A protein and the small-molecule ligand that binds it are described below.
Small molecule (SMILES): CC(=O)N[C@@H]1[C@@H](O)[C@H](O)[C@@H](CO)O[C@H]1O

Sequence of chain 1.C:
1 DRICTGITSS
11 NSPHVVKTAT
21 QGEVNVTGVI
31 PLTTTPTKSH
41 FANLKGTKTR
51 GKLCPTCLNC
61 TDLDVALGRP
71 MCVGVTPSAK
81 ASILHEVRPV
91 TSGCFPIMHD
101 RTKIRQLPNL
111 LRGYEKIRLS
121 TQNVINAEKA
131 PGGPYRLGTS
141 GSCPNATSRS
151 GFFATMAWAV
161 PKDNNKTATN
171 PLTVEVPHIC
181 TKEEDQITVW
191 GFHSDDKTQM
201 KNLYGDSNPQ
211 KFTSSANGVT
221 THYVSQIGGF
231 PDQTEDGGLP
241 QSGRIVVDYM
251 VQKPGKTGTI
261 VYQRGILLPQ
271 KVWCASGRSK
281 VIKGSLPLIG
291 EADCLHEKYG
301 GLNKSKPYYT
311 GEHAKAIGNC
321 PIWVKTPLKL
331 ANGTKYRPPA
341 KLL

Binding-site contacts:
Ligand atom C7 contacts residue ASN59 of chain 1.C at 3.4 Å.
Ligand atom O5 contacts residue ASN59 of chain 1.C at 2.4 Å (h-bond).
Ligand atom C6 contacts residue ASN59 of chain 1.C at 4.5 Å.
Ligand atom N2 contacts residue ASN59 of chain 1.C at 3.1 Å (h-bond).
Ligand atom O6 contacts residue ASN59 of chain 1.C at 4.0 Å.
Ligand atom O7 contacts residue ASN59 of chain 1.C at 4.4 Å.
Ligand atom C2 contacts residue ASN59 of chain 1.C at 2.6 Å.
Ligand atom C4 contacts residue ASN59 of chain 1.C at 4.3 Å.
Ligand atom C8 contacts residue ASN59 of chain 1.C at 3.5 Å.
Ligand atom C1 contacts residue ASN59 of chain 1.C at 1.5 Å.
Ligand atom C3 contacts residue ASN59 of chain 1.C at 3.9 Å.
Ligand atom C5 contacts residue ASN59 of chain 1.C at 3.7 Å.